A protein and the small-molecule ligand that binds it are described below.
Small molecule (SMILES): Cc1ccc2c(c1)N=C1N(c3ccccc3)CC[C@@]1(O)C2=O

Binding-site contacts:
Ligand atom C2 contacts residue PHE239 of chain 2.A at 3.8 Å (hydrophobic).
Ligand atom C9 contacts residue TYR634 of chain 2.A at 3.1 Å (hydrophobic).
Ligand atom N2 contacts residue LEU262 of chain 2.A at 3.8 Å.
Ligand atom O1 contacts residue PHE239 of chain 2.A at 3.5 Å.
Ligand atom O2 contacts residue ILE455 of chain 2.A at 3.8 Å.
Ligand atom C16 contacts residue GLU467 of chain 2.A at 3.6 Å.
Ligand atom C10 contacts residue TYR261 of chain 2.A at 3.6 Å (hydrophobic).
Ligand atom C1 contacts residue LEU262 of chain 2.A at 2.8 Å (hydrophobic).
Ligand atom C13 contacts residue CYS470 of chain 2.A at 3.5 Å (hydrophobic).
Ligand atom C10 contacts residue TYR634 of chain 2.A at 3.8 Å (hydrophobic).
Ligand atom O1 contacts residue GLY240 of chain 2.A at 3.0 Å (h-bond).
Ligand atom C11 contacts residue LEU262 of chain 2.A at 3.2 Å (hydrophobic).
Ligand atom C6 contacts residue THR474 of chain 2.A at 3.6 Å.
Ligand atom C8 contacts residue TYR634 of chain 2.A at 3.7 Å (hydrophobic).
Ligand atom C17 contacts residue LEU262 of chain 2.A at 3.5 Å (hydrophobic).
Ligand atom C14 contacts residue CYS470 of chain 2.A at 3.7 Å (hydrophobic).
Ligand atom C7 contacts residue THR474 of chain 2.A at 3.6 Å.
Ligand atom C13 contacts residue LEU262 of chain 2.A at 3.7 Å (hydrophobic).
Ligand atom C4 contacts residue GLY240 of chain 2.A at 3.6 Å.
Ligand atom C16 contacts residue LEU263 of chain 2.A at 3.8 Å (hydrophobic).
Ligand atom N1 contacts residue LEU262 of chain 2.A at 2.9 Å (h-bond).
Ligand atom O2 contacts residue SER456 of chain 2.A at 3.1 Å (h-bond).
Ligand atom C2 contacts residue SER456 of chain 2.A at 3.2 Å.
Ligand atom O2 contacts residue GLY240 of chain 2.A at 3.5 Å.
Ligand atom C1 contacts residue ARG238 of chain 2.A at 3.7 Å.
Ligand atom C3 contacts residue GLY240 of chain 2.A at 3.6 Å.
Ligand atom C2 contacts residue ILE471 of chain 2.A at 3.9 Å (hydrophobic).
Ligand atom C7 contacts residue TYR261 of chain 2.A at 3.5 Å (hydrophobic).
Ligand atom C3 contacts residue LEU262 of chain 2.A at 3.1 Å (hydrophobic).
Ligand atom C12 contacts residue LEU262 of chain 2.A at 3.3 Å (hydrophobic).
Ligand atom C6 contacts residue TYR261 of chain 2.A at 3.6 Å (hydrophobic).
Ligand atom C18 contacts residue GLN637 of chain 2.A at 3.7 Å.
Ligand atom O1 contacts residue LEU262 of chain 2.A at 2.4 Å (h-bond).
Ligand atom O1 contacts residue TYR261 of chain 2.A at 3.1 Å.
Ligand atom C5 contacts residue TYR261 of chain 2.A at 3.5 Å (hydrophobic).
Ligand atom C8 contacts residue TYR261 of chain 2.A at 3.7 Å (hydrophobic).
Ligand atom C17 contacts residue LEU263 of chain 2.A at 3.7 Å (hydrophobic).
Ligand atom C2 contacts residue LEU262 of chain 2.A at 3.4 Å (hydrophobic).
Ligand atom C18 contacts residue LEU638 of chain 2.A at 3.3 Å (hydrophobic).
Ligand atom C9 contacts residue TYR261 of chain 2.A at 3.7 Å (hydrophobic).

Sequence of chain 2.A:
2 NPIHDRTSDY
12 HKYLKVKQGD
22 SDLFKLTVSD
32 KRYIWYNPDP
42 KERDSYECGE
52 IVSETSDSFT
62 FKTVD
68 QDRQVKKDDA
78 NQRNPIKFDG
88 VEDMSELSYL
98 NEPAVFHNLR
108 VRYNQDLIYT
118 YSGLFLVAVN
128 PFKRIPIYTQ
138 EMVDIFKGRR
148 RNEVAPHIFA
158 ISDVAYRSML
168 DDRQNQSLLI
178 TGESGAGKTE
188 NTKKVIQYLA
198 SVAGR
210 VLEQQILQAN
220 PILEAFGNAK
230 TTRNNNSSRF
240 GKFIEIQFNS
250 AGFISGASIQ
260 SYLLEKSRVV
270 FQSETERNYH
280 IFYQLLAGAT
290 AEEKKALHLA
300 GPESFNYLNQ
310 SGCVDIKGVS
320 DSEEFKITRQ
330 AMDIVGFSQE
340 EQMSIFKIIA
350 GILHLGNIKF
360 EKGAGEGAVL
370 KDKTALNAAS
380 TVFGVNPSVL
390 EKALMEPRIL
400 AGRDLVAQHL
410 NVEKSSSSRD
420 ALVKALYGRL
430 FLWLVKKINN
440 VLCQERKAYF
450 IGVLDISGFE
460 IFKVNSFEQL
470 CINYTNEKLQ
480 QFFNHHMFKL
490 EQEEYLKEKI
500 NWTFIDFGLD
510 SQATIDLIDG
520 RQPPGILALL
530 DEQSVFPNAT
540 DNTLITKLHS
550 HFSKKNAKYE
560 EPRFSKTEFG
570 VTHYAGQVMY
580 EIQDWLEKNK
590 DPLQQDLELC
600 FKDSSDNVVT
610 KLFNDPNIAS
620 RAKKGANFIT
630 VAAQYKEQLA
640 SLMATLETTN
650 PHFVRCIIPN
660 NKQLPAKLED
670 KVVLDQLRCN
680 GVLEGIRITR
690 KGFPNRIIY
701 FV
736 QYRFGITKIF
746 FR